This protein binds this small molecule.
Small molecule (SMILES): CC(=O)N[C@@H]1[C@@H](O)[C@H](O)[C@@H](CO)O[C@H]1O

Sequence of chain 1.B:
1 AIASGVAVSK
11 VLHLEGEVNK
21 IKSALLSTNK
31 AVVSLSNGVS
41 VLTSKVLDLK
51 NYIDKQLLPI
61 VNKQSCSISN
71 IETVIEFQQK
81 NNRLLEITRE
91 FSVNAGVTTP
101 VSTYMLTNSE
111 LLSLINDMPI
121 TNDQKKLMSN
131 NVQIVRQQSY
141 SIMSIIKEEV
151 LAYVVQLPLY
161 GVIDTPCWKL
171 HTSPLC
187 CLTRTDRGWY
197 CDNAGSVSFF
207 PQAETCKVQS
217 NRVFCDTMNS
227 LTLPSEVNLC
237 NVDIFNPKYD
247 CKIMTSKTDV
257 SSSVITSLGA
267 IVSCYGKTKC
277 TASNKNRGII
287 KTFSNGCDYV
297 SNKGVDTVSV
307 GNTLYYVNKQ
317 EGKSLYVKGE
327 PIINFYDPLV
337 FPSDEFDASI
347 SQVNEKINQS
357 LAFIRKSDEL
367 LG

Binding-site contacts:
Ligand atom O7 contacts residue ASN350 of chain 1.B at 4.0 Å.
Ligand atom O7 contacts residue ASN354 of chain 1.B at 3.5 Å (h-bond).
Ligand atom O5 contacts residue ASN354 of chain 1.B at 2.4 Å (h-bond).
Ligand atom C4 contacts residue ASN354 of chain 1.B at 4.1 Å.
Ligand atom C8 contacts residue SER347 of chain 1.B at 4.0 Å.
Ligand atom C8 contacts residue GLU351 of chain 1.B at 3.2 Å.
Ligand atom C7 contacts residue ASN354 of chain 1.B at 2.9 Å.
Ligand atom C2 contacts residue ASN354 of chain 1.B at 2.1 Å.
Ligand atom C3 contacts residue ASN354 of chain 1.B at 3.6 Å.
Ligand atom C5 contacts residue ASN354 of chain 1.B at 3.7 Å.
Ligand atom C7 contacts residue ASN350 of chain 1.B at 3.9 Å.
Ligand atom N2 contacts residue ASN354 of chain 1.B at 2.6 Å (h-bond).
Ligand atom C8 contacts residue ASN350 of chain 1.B at 2.8 Å.
Ligand atom C1 contacts residue ASN354 of chain 1.B at 1.4 Å.
Ligand atom C8 contacts residue ASN354 of chain 1.B at 3.4 Å.